Binding-site contacts:
Ligand atom N contacts residue GLN28 of chain 1.E at 2.9 Å (h-bond).
Ligand atom CA contacts residue TYR32 of chain 1.E at 3.5 Å (hydrophobic).
Ligand atom CA contacts residue ASP31 of chain 1.F at 3.4 Å.
Ligand atom C contacts residue THR98 of chain 1.E at 2.9 Å.
Ligand atom CB contacts residue GLN28 of chain 1.E at 3.2 Å.
Ligand atom NE2 contacts residue PHE103 of chain 1.E at 3.0 Å.
Ligand atom NE2 contacts residue TYR32 of chain 1.F at 3.3 Å (h-bond).
Ligand atom CA contacts residue THR98 of chain 1.E at 3.2 Å.
Ligand atom NE2 contacts residue SER30 of chain 1.E at 2.6 Å (h-bond).
Ligand atom NE2 contacts residue TYR102 of chain 1.F at 3.2 Å.
Ligand atom CB contacts residue ARG100 of chain 1.F at 3.5 Å.
Ligand atom N contacts residue TYR32 of chain 1.E at 3.4 Å.
Ligand atom O contacts residue TYR32 of chain 1.F at 3.5 Å.
Ligand atom OE1 contacts residue TYR33 of chain 1.F at 2.5 Å (h-bond).
Ligand atom CD contacts residue TYR35 of chain 1.F at 3.2 Å (hydrophobic).
Ligand atom O contacts residue THR98 of chain 1.E at 3.0 Å (h-bond).
Ligand atom O contacts residue TYR102 of chain 1.F at 3.5 Å.
Ligand atom N contacts residue ASP97 of chain 1.E at 3.0 Å (salt-bridge).
Ligand atom NE2 contacts residue TYR35 of chain 1.F at 3.3 Å (h-bond).
Ligand atom OE1 contacts residue HIS29 of chain 1.E at 3.3 Å (h-bond).
Ligand atom CG contacts residue VAL103 of chain 1.F at 3.2 Å (hydrophobic).
Ligand atom NE2 contacts residue GLY96 of chain 1.E at 3.0 Å (h-bond).
Ligand atom CD contacts residue THR33 of chain 1.E at 3.4 Å.
Ligand atom NE2 contacts residue ASP97 of chain 1.E at 3.3 Å (salt-bridge).
Ligand atom N contacts residue ASP31 of chain 1.F at 3.0 Å (salt-bridge).
Ligand atom OE1 contacts residue THR33 of chain 1.E at 2.7 Å (h-bond).
Ligand atom NE2 contacts residue TYR32 of chain 1.E at 3.3 Å (h-bond).
Ligand atom O contacts residue TYR32 of chain 1.E at 3.4 Å.
Ligand atom CA contacts residue GLY101 of chain 1.F at 3.4 Å.
Ligand atom CG contacts residue TYR32 of chain 1.E at 3.4 Å (hydrophobic).
Ligand atom N contacts residue GLY101 of chain 1.F at 2.8 Å (h-bond).
Ligand atom O contacts residue ASN53 of chain 1.F at 3.3 Å (h-bond).
Ligand atom OE1 contacts residue TYR35 of chain 1.F at 2.4 Å (h-bond).
Ligand atom CG contacts residue ARG100 of chain 1.F at 3.5 Å.
Ligand atom N contacts residue THR98 of chain 1.E at 3.0 Å (h-bond).
Ligand atom CG contacts residue GLY101 of chain 1.F at 3.3 Å.
Ligand atom O contacts residue TYR33 of chain 1.F at 3.3 Å (h-bond).
Ligand atom NE2 contacts residue SER27 of chain 1.E at 3.3 Å (h-bond).
Ligand atom NE2 contacts residue THR33 of chain 1.E at 2.9 Å (h-bond).
Ligand atom OE1 contacts residue GLN28 of chain 1.E at 2.6 Å (h-bond).

Sequence of chain 1.E:
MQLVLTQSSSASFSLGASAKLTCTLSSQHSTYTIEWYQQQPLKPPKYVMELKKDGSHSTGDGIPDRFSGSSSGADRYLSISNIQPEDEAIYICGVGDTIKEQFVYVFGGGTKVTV

The small molecule below binds the protein below.
Small molecule (SMILES): NC(=O)CC[C@H](NC(=O)[C@H](CCC(N)=O)NC(=O)[C@H](CCC(N)=O)NC(=O)[C@H](CCC(N)=O)NC(=O)[C@H](CCC(N)=O)NC(=O)[C@H](CCC(N)=O)NC(=O)[C@H](CCC(N)=O)NC(=O)[C@H](CCC(N)=O)NC(=O)[C@H](CCC(N)=O)NC(=O)[C@@H](N)CCC(N)=O)C(=O)NCC(=O)O

Sequence of chain 1.F:
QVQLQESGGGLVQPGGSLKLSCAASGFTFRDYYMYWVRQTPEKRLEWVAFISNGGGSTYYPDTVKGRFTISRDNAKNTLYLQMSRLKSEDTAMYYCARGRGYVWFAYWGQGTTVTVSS